Sequence of chain 1.A:
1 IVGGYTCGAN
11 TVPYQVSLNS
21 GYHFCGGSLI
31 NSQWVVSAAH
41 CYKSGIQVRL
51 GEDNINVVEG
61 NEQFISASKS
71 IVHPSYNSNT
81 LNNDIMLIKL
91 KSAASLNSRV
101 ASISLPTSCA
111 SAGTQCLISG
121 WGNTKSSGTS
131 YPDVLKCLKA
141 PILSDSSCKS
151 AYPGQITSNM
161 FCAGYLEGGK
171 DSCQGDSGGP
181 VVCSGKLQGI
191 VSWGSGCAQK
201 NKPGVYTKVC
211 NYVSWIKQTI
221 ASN

Binding-site contacts:
Ligand atom N9 contacts residue ASP171 of chain 1.A at 2.9 Å (salt-bridge).
Ligand atom N4 contacts residue TRP193 of chain 1.A at 3.7 Å.
Ligand atom N9 contacts residue SER172 of chain 1.A at 3.4 Å (h-bond).
Ligand atom C2 contacts residue CYS173 of chain 1.A at 3.5 Å (hydrophobic).
Ligand atom C6 contacts residue CYS197 of chain 1.A at 4.3 Å (hydrophobic).
Ligand atom C5 contacts residue GLY194 of chain 1.A at 3.5 Å.
Ligand atom C6 contacts residue CYS173 of chain 1.A at 3.9 Å (hydrophobic).
Ligand atom C3 contacts residue SER192 of chain 1.A at 4.2 Å.
Ligand atom C7 contacts residue SER172 of chain 1.A at 3.2 Å.
Ligand atom N9 contacts residue GLY196 of chain 1.A at 2.9 Å (h-bond).
Ligand atom N4 contacts residue GLY194 of chain 1.A at 3.8 Å.
Ligand atom N8 contacts residue TYR206 of chain 1.A at 4.3 Å.
Ligand atom C5 contacts residue GLY196 of chain 1.A at 3.6 Å.
Ligand atom C3 contacts residue SER172 of chain 1.A at 4.0 Å.
Ligand atom C3 contacts residue TRP193 of chain 1.A at 3.7 Å (hydrophobic).
Ligand atom C6 contacts residue GLY196 of chain 1.A at 4.3 Å.
Ligand atom N9 contacts residue GLY194 of chain 1.A at 3.8 Å.
Ligand atom C2 contacts residue VAL191 of chain 1.A at 3.8 Å (hydrophobic).
Ligand atom C3 contacts residue VAL191 of chain 1.A at 3.9 Å (hydrophobic).
Ligand atom C7 contacts residue TRP193 of chain 1.A at 3.9 Å (hydrophobic).
Ligand atom C1 contacts residue SO41 of chain 1.C at 3.8 Å.
Ligand atom C7 contacts residue GLY194 of chain 1.A at 4.0 Å.
Ligand atom N8 contacts residue TRP193 of chain 1.A at 3.9 Å.
Ligand atom C7 contacts residue GLY204 of chain 1.A at 4.3 Å.
Ligand atom N4 contacts residue GLY196 of chain 1.A at 4.2 Å.
Ligand atom C5 contacts residue TRP193 of chain 1.A at 3.9 Å (hydrophobic).
Ligand atom N9 contacts residue CYS197 of chain 1.A at 3.9 Å.
Ligand atom C1 contacts residue SER177 of chain 1.A at 3.8 Å.
Ligand atom C1 contacts residue CYS173 of chain 1.A at 3.8 Å (hydrophobic).
Ligand atom N8 contacts residue ASP171 of chain 1.A at 2.9 Å (salt-bridge).
Ligand atom C1 contacts residue GLN174 of chain 1.A at 3.9 Å.
Ligand atom C3 contacts residue GLY194 of chain 1.A at 4.2 Å.
Ligand atom C6 contacts residue GLN174 of chain 1.A at 3.8 Å.
Ligand atom C7 contacts residue GLY196 of chain 1.A at 3.9 Å.
Ligand atom C7 contacts residue ASP171 of chain 1.A at 3.7 Å.
Ligand atom C2 contacts residue GLN174 of chain 1.A at 4.4 Å.
Ligand atom N8 contacts residue SER172 of chain 1.A at 3.0 Å (h-bond).
Ligand atom N8 contacts residue GLY204 of chain 1.A at 3.5 Å.
Ligand atom C2 contacts residue SER177 of chain 1.A at 3.7 Å.
Ligand atom N4 contacts residue SER172 of chain 1.A at 3.9 Å.

The protein below binds the small molecule below.
Small molecule (SMILES): [H]/N=C(\N)N1CCCCC1